Sequence of chain 1.A:
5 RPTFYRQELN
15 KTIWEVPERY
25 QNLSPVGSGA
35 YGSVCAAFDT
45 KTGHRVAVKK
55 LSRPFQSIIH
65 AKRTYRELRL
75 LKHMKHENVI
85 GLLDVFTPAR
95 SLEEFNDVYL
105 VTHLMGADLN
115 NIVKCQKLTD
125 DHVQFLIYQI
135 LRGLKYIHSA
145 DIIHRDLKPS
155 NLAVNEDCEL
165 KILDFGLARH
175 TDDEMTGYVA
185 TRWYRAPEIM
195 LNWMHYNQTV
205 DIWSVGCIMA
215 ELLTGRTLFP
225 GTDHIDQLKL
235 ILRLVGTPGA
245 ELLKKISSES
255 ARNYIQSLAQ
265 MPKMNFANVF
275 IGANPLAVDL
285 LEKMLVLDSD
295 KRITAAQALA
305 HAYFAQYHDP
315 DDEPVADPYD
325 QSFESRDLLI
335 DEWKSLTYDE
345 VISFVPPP

The small molecule below binds the protein below.
Small molecule (SMILES): NC(=O)c1ccccc1Nc1ccc(Cl)cc1

Binding-site contacts:
Ligand atom C7 contacts residue ASP292 of chain 1.A at 3.8 Å.
Ligand atom C7 contacts residue SER293 of chain 1.A at 3.8 Å.
Ligand atom C7 contacts residue MET198 of chain 1.A at 3.8 Å (hydrophobic).
Ligand atom C7 contacts residue LEU246 of chain 1.A at 3.8 Å (hydrophobic).
Ligand atom C1 contacts residue MET198 of chain 1.A at 3.9 Å (hydrophobic).
Ligand atom C5 contacts residue MET198 of chain 1.A at 3.7 Å (hydrophobic).
Ligand atom C12 contacts residue ILE250 of chain 1.A at 4.0 Å (hydrophobic).
Ligand atom C4 contacts residue GLU192 of chain 1.A at 3.7 Å.
Ligand atom C9 contacts residue LEU291 of chain 1.A at 3.7 Å (hydrophobic).
Ligand atom C3 contacts residue GLU192 of chain 1.A at 3.8 Å.
Ligand atom N1 contacts residue SER293 of chain 1.A at 3.9 Å.
Ligand atom N1 contacts residue ASP292 of chain 1.A at 3.1 Å (salt-bridge).
Ligand atom N2 contacts residue GLU192 of chain 1.A at 3.5 Å.
Ligand atom C6 contacts residue MET198 of chain 1.A at 3.7 Å (hydrophobic).
Ligand atom C8 contacts residue GLU192 of chain 1.A at 3.6 Å.
Ligand atom C11 contacts residue PRO242 of chain 1.A at 3.9 Å (hydrophobic).
Ligand atom CL1 contacts residue TRP197 of chain 1.A at 4.0 Å.
Ligand atom C1 contacts residue LYS249 of chain 1.A at 3.5 Å.
Ligand atom C2 contacts residue ILE250 of chain 1.A at 4.0 Å (hydrophobic).
Ligand atom N1 contacts residue LEU246 of chain 1.A at 4.0 Å.
Ligand atom C10 contacts residue PRO191 of chain 1.A at 4.0 Å (hydrophobic).
Ligand atom CL1 contacts residue LEU236 of chain 1.A at 3.9 Å.
Ligand atom C2 contacts residue MET198 of chain 1.A at 4.0 Å (hydrophobic).
Ligand atom C6 contacts residue LYS249 of chain 1.A at 4.0 Å.
Ligand atom O1 contacts residue LEU246 of chain 1.A at 3.9 Å.
Ligand atom N2 contacts residue LEU246 of chain 1.A at 3.9 Å.
Ligand atom C9 contacts residue GLU192 of chain 1.A at 3.5 Å.
Ligand atom C13 contacts residue ILE250 of chain 1.A at 3.8 Å (hydrophobic).
Ligand atom O1 contacts residue SER293 of chain 1.A at 2.9 Å (h-bond).
Ligand atom C11 contacts residue TRP197 of chain 1.A at 4.0 Å (hydrophobic).
Ligand atom C12 contacts residue TRP197 of chain 1.A at 4.0 Å (hydrophobic).
Ligand atom N1 contacts residue LYS249 of chain 1.A at 3.9 Å.
Ligand atom O1 contacts residue LEU291 of chain 1.A at 3.6 Å.
Ligand atom CL1 contacts residue PRO242 of chain 1.A at 3.3 Å.
Ligand atom C10 contacts residue LEU291 of chain 1.A at 3.5 Å (hydrophobic).
Ligand atom C12 contacts residue ILE259 of chain 1.A at 3.8 Å (hydrophobic).
Ligand atom CL1 contacts residue LEU232 of chain 1.A at 4.0 Å.
Ligand atom O1 contacts residue ASP292 of chain 1.A at 3.6 Å.
Ligand atom C2 contacts residue TRP197 of chain 1.A at 3.4 Å (hydrophobic).
Ligand atom C12 contacts residue PRO242 of chain 1.A at 4.0 Å (hydrophobic).